Sequence of chain 23.A:
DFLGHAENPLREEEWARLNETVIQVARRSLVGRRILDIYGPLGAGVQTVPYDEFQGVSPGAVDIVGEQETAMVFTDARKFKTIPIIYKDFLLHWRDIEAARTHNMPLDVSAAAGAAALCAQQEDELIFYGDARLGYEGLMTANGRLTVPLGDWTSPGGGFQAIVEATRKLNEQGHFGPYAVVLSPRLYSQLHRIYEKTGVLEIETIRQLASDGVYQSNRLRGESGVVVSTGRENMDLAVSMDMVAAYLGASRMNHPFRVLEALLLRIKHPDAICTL

A small-molecule ligand and the protein it binds are described below.
Small molecule (SMILES): CC(C)C[C@H](NC(=O)CN)C(=O)N[C@H](C(=O)N[C@H](C(=O)NCC(=O)N[C@@H](CO)C(=O)N[C@@H](CC(C)C)C(=O)N[C@@H](CCCN=C(N)N)C(=O)NCC=O)C(C)C)[C@@H](C)O

Binding-site contacts:
Ligand atom NH1 contacts residue THR246 of chain 23.A at 3.0 Å (h-bond).
Ligand atom NH2 contacts residue ARG50 of chain 23.A at 3.3 Å (salt-bridge).
Ligand atom CD contacts residue LEU52 of chain 23.A at 3.5 Å (hydrophobic).
Ligand atom N contacts residue ASP258 of chain 23.A at 2.9 Å (salt-bridge).
Ligand atom OG1 contacts residue MET259 of chain 23.A at 2.8 Å (h-bond).
Ligand atom N contacts residue ASP258 of chain 23.A at 2.8 Å (salt-bridge).
Ligand atom CB contacts residue ASP258 of chain 23.A at 3.7 Å.
Ligand atom O contacts residue ARG49 of chain 23.A at 3.1 Å (salt-bridge).
Ligand atom CB contacts residue ASP258 of chain 23.A at 3.5 Å.
Ligand atom NE contacts residue ASP53 of chain 23.A at 3.7 Å.
Ligand atom CD contacts residue ARG50 of chain 23.A at 3.6 Å.
Ligand atom CG2 contacts residue MET259 of chain 23.A at 3.7 Å (hydrophobic).
Ligand atom C contacts residue ILE39 of chain 23.A at 3.6 Å (hydrophobic).
Ligand atom CB contacts residue ARG50 of chain 23.A at 3.7 Å.
Ligand atom CA contacts residue ARG49 of chain 23.A at 3.5 Å.
Ligand atom N contacts residue ARG49 of chain 23.A at 3.6 Å.
Ligand atom CG2 contacts residue ALA42 of chain 23.A at 3.7 Å (hydrophobic).
Ligand atom N contacts residue ARG49 of chain 23.A at 3.0 Å (salt-bridge).
Ligand atom C contacts residue ARG49 of chain 23.A at 3.4 Å.
Ligand atom NH1 contacts residue ASP228 of chain 23.A at 2.7 Å (salt-bridge).
Ligand atom OG1 contacts residue ILE39 of chain 23.A at 3.5 Å.
Ligand atom CD2 contacts residue ASP258 of chain 23.A at 3.5 Å.
Ligand atom N contacts residue ASP258 of chain 23.A at 3.0 Å (salt-bridge).
Ligand atom CA contacts residue ARG50 of chain 23.A at 3.5 Å.
Ligand atom C contacts residue ASP258 of chain 23.A at 3.6 Å.
Ligand atom CA contacts residue ASP258 of chain 23.A at 3.5 Å.
Ligand atom O contacts residue ILE39 of chain 23.A at 3.6 Å.
Ligand atom CB contacts residue MET259 of chain 23.A at 3.8 Å (hydrophobic).
Ligand atom CB contacts residue ILE39 of chain 23.A at 3.6 Å (hydrophobic).
Ligand atom O contacts residue ARG43 of chain 23.A at 3.1 Å (salt-bridge).
Ligand atom CA contacts residue ASP258 of chain 23.A at 3.7 Å.
Ligand atom CD2 contacts residue ARG43 of chain 23.A at 3.7 Å.
Ligand atom CB contacts residue ARG49 of chain 23.A at 3.5 Å.
Ligand atom O contacts residue ARG50 of chain 23.A at 3.6 Å.
Ligand atom C contacts residue ASP258 of chain 23.A at 3.7 Å.
Ligand atom N contacts residue ARG49 of chain 23.A at 3.6 Å.
Ligand atom N contacts residue ILE39 of chain 23.A at 3.7 Å.
Ligand atom O contacts residue ARG43 of chain 23.A at 3.0 Å (salt-bridge).
Ligand atom OG1 contacts residue ASP258 of chain 23.A at 3.3 Å.
Ligand atom CA contacts residue ASP258 of chain 23.A at 3.7 Å.